Sequence of chain 1.A:
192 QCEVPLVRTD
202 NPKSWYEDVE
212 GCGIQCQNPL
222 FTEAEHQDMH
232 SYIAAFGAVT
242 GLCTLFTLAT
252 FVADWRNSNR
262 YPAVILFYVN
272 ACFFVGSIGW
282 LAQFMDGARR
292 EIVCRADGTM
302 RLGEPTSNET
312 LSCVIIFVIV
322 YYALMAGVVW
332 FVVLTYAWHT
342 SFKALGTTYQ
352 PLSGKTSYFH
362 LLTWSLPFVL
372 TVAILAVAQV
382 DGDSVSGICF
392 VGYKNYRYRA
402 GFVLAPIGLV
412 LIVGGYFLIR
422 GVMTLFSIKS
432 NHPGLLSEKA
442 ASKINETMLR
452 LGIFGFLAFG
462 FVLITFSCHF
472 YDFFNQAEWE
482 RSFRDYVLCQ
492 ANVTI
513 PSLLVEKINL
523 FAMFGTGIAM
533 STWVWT

The protein below binds the small molecule below.
Small molecule (SMILES): C[C@H](CC[C@@H]1OC1(C)C)[C@H]1CC[C@H]2[C@@H]3CC=C4C[C@@H](O)CC[C@]4(C)[C@H]3CC[C@]12C

Binding-site contacts:
Ligand atom C20 contacts residue LYS395 of chain 1.A at 4.5 Å.
Ligand atom C12 contacts residue TYR207 of chain 1.A at 4.5 Å (hydrophobic).
Ligand atom C14 contacts residue TYR207 of chain 1.A at 4.2 Å (hydrophobic).
Ligand atom C28 contacts residue TYR394 of chain 1.A at 4.3 Å (hydrophobic).
Ligand atom O27 contacts residue TYR394 of chain 1.A at 4.0 Å.
Ligand atom C13 contacts residue ILE215 of chain 1.A at 4.0 Å (hydrophobic).
Ligand atom C4 contacts residue TYR207 of chain 1.A at 4.0 Å (hydrophobic).
Ligand atom C8 contacts residue GLU481 of chain 1.A at 4.2 Å.
Ligand atom C9 contacts residue LEU197 of chain 1.A at 4.3 Å (hydrophobic).
Ligand atom C15 contacts residue ARG485 of chain 1.A at 3.6 Å.
Ligand atom C6 contacts residue ILE215 of chain 1.A at 3.4 Å (hydrophobic).
Ligand atom C6 contacts residue TYR207 of chain 1.A at 4.3 Å (hydrophobic).
Ligand atom C19 contacts residue ARG485 of chain 1.A at 3.7 Å.
Ligand atom C21 contacts residue GLU481 of chain 1.A at 4.4 Å.
Ligand atom C29 contacts residue ASN219 of chain 1.A at 3.1 Å.
Ligand atom C9 contacts residue TYR207 of chain 1.A at 3.7 Å (hydrophobic).
Ligand atom C8 contacts residue ARG485 of chain 1.A at 4.5 Å.
Ligand atom C16 contacts residue TYR207 of chain 1.A at 3.9 Å (hydrophobic).
Ligand atom C19 contacts residue VAL488 of chain 1.A at 3.7 Å (hydrophobic).
Ligand atom C15 contacts residue VAL488 of chain 1.A at 3.9 Å (hydrophobic).
Ligand atom C26 contacts residue MET301 of chain 1.A at 4.1 Å (hydrophobic).
Ligand atom C8 contacts residue PHE484 of chain 1.A at 3.8 Å (hydrophobic).
Ligand atom C28 contacts residue GLY383 of chain 1.A at 3.5 Å.
Ligand atom C1 contacts residue TYR207 of chain 1.A at 4.1 Å (hydrophobic).
Ligand atom C16 contacts residue ARG485 of chain 1.A at 3.7 Å.
Ligand atom C18 contacts residue TYR207 of chain 1.A at 4.5 Å (hydrophobic).
Ligand atom C28 contacts residue MET301 of chain 1.A at 3.0 Å (hydrophobic).
Ligand atom C7 contacts residue ARG485 of chain 1.A at 4.4 Å.
Ligand atom C11 contacts residue PHE484 of chain 1.A at 3.9 Å (hydrophobic).